Binding-site contacts:
Ligand atom O6 contacts residue TYR307 of chain 1.A at 2.8 Å (h-bond).
Ligand atom O6 contacts residue ILE140 of chain 1.A at 2.7 Å (h-bond).
Ligand atom C1 contacts residue ASN242 of chain 1.A at 3.5 Å.
Ligand atom O2 contacts residue GLU275 of chain 1.A at 2.4 Å (salt-bridge).
Ligand atom O2 contacts residue ASN175 of chain 1.A at 3.4 Å (h-bond).
Ligand atom O3 contacts residue SER139 of chain 1.A at 3.4 Å.
Ligand atom O6 contacts residue SER134 of chain 1.A at 3.4 Å (h-bond).
Ligand atom C6 contacts residue TYR307 of chain 1.A at 3.6 Å (hydrophobic).
Ligand atom C6 contacts residue ARG142 of chain 1.A at 3.5 Å.
Ligand atom C5 contacts residue GLU275 of chain 1.A at 3.1 Å.
Ligand atom C6 contacts residue TYR107 of chain 1.A at 3.2 Å (hydrophobic).
Ligand atom C1 contacts residue BGC5 of chain 1.C at 3.3 Å.
Ligand atom O2 contacts residue PRO136 of chain 1.A at 3.2 Å (h-bond).
Ligand atom O4 contacts residue TYR307 of chain 1.A at 2.7 Å (h-bond).
Ligand atom O2 contacts residue GLN176 of chain 1.A at 2.8 Å (h-bond).
Ligand atom O6 contacts residue TYR107 of chain 1.A at 2.5 Å (h-bond).
Ligand atom O5 contacts residue SER139 of chain 1.A at 3.4 Å.
Ligand atom C4 contacts residue ILE140 of chain 1.A at 3.4 Å (hydrophobic).
Ligand atom O5 contacts residue BGC5 of chain 1.C at 3.4 Å (h-bond).
Ligand atom C1 contacts residue GLU275 of chain 1.A at 1.5 Å.
Ligand atom O4 contacts residue GLN62 of chain 1.A at 3.3 Å (h-bond).
Ligand atom C6 contacts residue GLN62 of chain 1.A at 3.3 Å.
Ligand atom C5 contacts residue ARG142 of chain 1.A at 3.3 Å.
Ligand atom C6 contacts residue ILE140 of chain 1.A at 3.3 Å (hydrophobic).
Ligand atom O4 contacts residue TYR107 of chain 1.A at 3.4 Å.
Ligand atom C2 contacts residue BGC5 of chain 1.C at 3.1 Å.
Ligand atom C2 contacts residue GLN176 of chain 1.A at 3.4 Å.
Ligand atom O6 contacts residue BGC5 of chain 1.C at 3.5 Å (h-bond).
Ligand atom O4 contacts residue ARG142 of chain 1.A at 3.2 Å (salt-bridge).
Ligand atom O6 contacts residue VAL177 of chain 1.A at 3.5 Å.
Ligand atom O4 contacts residue ASN314 of chain 1.A at 3.3 Å (h-bond).
Ligand atom O5 contacts residue TYR307 of chain 1.A at 3.0 Å (h-bond).
Ligand atom C5 contacts residue TYR244 of chain 1.A at 3.3 Å (hydrophobic).
Ligand atom O4 contacts residue SER134 of chain 1.A at 2.8 Å (h-bond).
Ligand atom O5 contacts residue GLU275 of chain 1.A at 2.4 Å (salt-bridge).
Ligand atom C2 contacts residue GLU275 of chain 1.A at 2.7 Å.
Ligand atom O5 contacts residue TYR244 of chain 1.A at 3.2 Å (h-bond).
Ligand atom C2 contacts residue SER139 of chain 1.A at 3.5 Å.
Ligand atom C3 contacts residue GLU275 of chain 1.A at 3.4 Å.
Ligand atom O4 contacts residue SER139 of chain 1.A at 3.1 Å.

Sequence of chain 1.A:
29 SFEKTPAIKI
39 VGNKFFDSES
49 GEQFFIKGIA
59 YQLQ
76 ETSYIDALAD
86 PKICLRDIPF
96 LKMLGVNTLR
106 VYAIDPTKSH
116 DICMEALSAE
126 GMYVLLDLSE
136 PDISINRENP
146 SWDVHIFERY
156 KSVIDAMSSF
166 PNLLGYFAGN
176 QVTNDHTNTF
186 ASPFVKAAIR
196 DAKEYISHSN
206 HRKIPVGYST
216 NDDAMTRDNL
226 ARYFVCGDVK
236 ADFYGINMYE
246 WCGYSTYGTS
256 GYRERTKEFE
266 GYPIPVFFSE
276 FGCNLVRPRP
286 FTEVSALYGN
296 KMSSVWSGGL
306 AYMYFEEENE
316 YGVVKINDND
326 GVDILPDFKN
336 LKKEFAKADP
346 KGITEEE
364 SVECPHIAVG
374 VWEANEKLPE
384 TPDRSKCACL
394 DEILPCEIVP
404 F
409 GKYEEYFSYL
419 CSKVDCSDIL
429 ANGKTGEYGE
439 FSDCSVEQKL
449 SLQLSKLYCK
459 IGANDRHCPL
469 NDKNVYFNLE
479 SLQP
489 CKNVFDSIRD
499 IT

A small-molecule ligand and the protein it binds are described below.
Small molecule (SMILES): OC[C@H]1O[C@@H](O[C@@H]2[C@@H](O)[C@H](O[C@@H]3[C@@H](O)[C@H](O[C@H]4[C@H](O)[C@@H](CO)OC[C@@H]4O)O[C@H](CO)[C@H]3O)O[C@H](CO)[C@H]2O)[C@H](O)[C@@H](O)[C@@H]1O